Sequence of chain 1.FC:
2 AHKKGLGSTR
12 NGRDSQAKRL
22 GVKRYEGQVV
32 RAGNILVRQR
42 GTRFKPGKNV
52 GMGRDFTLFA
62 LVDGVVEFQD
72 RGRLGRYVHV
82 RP

Binding-site contacts:
Ligand atom OP1 contacts residue ALA2 of chain 1.FC at 3.8 Å.
Ligand atom OP1 contacts residue MG1 of chain 1.NFA at 3.5 Å.

The protein below binds the small molecule below.
Small molecule (SMILES): COc1ccc(C[C@H](N)C(=O)N[C@H]2[C@@H](O)[C@H](n3cnc4c(N(C)C)ncnc43)O[C@@H]2CO[P](=O)(O)O[C@H]2[C@@H](O)[C@H](n3ccc(N)nc3=O)O[C@@H]2CO[P](=O)(O)O[C@H]2[C@@H](O)[C@H](n3ccc(N)nc3=O)O[C@@H]2CO)cc1